A protein and the small-molecule ligand that binds it are described below.
Small molecule (SMILES): O=c1[nH]c2cc(C(F)(F)F)c(N3CCOCC3)cc2n(CP(=O)(O)O)c1=O

Sequence of chain 1.C:
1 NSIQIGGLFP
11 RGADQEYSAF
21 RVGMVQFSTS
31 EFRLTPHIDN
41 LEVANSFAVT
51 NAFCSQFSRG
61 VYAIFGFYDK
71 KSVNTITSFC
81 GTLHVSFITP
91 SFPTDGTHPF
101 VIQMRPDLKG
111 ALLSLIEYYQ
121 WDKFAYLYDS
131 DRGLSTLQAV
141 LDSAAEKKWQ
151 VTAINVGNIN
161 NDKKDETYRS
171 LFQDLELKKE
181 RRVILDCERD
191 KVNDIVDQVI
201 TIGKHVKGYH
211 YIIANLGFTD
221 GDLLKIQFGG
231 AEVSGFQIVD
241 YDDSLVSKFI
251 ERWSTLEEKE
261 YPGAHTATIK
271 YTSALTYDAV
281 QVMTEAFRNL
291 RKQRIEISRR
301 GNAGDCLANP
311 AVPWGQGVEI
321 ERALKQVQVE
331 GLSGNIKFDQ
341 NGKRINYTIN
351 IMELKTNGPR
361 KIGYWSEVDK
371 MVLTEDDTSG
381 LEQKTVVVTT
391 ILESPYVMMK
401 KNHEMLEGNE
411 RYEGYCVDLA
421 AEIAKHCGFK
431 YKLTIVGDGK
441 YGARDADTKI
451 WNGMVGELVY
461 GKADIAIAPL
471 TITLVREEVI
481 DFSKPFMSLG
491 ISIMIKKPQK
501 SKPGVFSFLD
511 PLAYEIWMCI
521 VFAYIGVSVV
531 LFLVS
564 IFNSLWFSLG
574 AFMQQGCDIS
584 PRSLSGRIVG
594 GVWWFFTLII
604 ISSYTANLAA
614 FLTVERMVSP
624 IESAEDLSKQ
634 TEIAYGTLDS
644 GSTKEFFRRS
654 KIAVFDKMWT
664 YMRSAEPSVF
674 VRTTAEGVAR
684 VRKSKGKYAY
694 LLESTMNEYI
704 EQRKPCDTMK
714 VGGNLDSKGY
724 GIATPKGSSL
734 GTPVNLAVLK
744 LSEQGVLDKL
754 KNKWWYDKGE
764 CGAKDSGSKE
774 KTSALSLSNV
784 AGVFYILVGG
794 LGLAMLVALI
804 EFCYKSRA

Binding-site contacts:
Ligand atom CAN contacts residue TYR441 of chain 1.C at 3.7 Å (hydrophobic).
Ligand atom OAA contacts residue THR471 of chain 1.C at 2.4 Å (h-bond).
Ligand atom OAB contacts residue TYR441 of chain 1.C at 3.7 Å.
Ligand atom OAA contacts residue ARG476 of chain 1.C at 2.6 Å (salt-bridge).
Ligand atom OAD contacts residue SER645 of chain 1.C at 2.7 Å (h-bond).
Ligand atom CAZ contacts residue TYR723 of chain 1.C at 3.5 Å (hydrophobic).
Ligand atom CAU contacts residue TYR441 of chain 1.C at 3.5 Å (hydrophobic).
Ligand atom CAT contacts residue TYR441 of chain 1.C at 3.5 Å (hydrophobic).
Ligand atom CAV contacts residue PRO469 of chain 1.C at 3.4 Å (hydrophobic).
Ligand atom NAP contacts residue TYR441 of chain 1.C at 3.4 Å.
Ligand atom OAA contacts residue LEU470 of chain 1.C at 3.2 Å.
Ligand atom OAQ contacts residue THR677 of chain 1.C at 3.4 Å (h-bond).
Ligand atom CAS contacts residue TYR441 of chain 1.C at 3.0 Å (hydrophobic).
Ligand atom CAZ contacts residue TYR441 of chain 1.C at 3.4 Å (hydrophobic).
Ligand atom CAW contacts residue TYR441 of chain 1.C at 3.3 Å (hydrophobic).
Ligand atom FAG contacts residue TYR441 of chain 1.C at 3.5 Å.
Ligand atom FAF contacts residue GLU696 of chain 1.C at 2.2 Å.
Ligand atom OAB contacts residue ARG476 of chain 1.C at 3.0 Å (salt-bridge).
Ligand atom CAT contacts residue THR471 of chain 1.C at 3.2 Å.
Ligand atom PBA contacts residue SER645 of chain 1.C at 3.5 Å.
Ligand atom CAS contacts residue GLU696 of chain 1.C at 3.3 Å.
Ligand atom OAC contacts residue GLY644 of chain 1.C at 3.5 Å.
Ligand atom NAP contacts residue THR471 of chain 1.C at 3.1 Å (h-bond).
Ligand atom CAJ contacts residue TYR723 of chain 1.C at 3.2 Å (hydrophobic).
Ligand atom CAV contacts residue TYR441 of chain 1.C at 3.2 Å (hydrophobic).
Ligand atom CAJ contacts residue TYR441 of chain 1.C at 3.3 Å (hydrophobic).
Ligand atom CAJ contacts residue PRO469 of chain 1.C at 3.1 Å (hydrophobic).
Ligand atom OAC contacts residue SER645 of chain 1.C at 3.6 Å (h-bond).
Ligand atom FAG contacts residue PRO469 of chain 1.C at 3.3 Å.
Ligand atom CAR contacts residue TYR441 of chain 1.C at 3.3 Å (hydrophobic).
Ligand atom NAP contacts residue PRO469 of chain 1.C at 2.9 Å (h-bond).
Ligand atom FAF contacts residue TYR723 of chain 1.C at 3.2 Å.
Ligand atom FAG contacts residue TYR723 of chain 1.C at 3.1 Å.
Ligand atom FAH contacts residue TYR441 of chain 1.C at 3.1 Å.
Ligand atom CAZ contacts residue GLU696 of chain 1.C at 3.2 Å.
Ligand atom CAS contacts residue TYR723 of chain 1.C at 3.6 Å (hydrophobic).
Ligand atom CAI contacts residue TYR441 of chain 1.C at 3.3 Å (hydrophobic).
Ligand atom CAT contacts residue ARG476 of chain 1.C at 3.6 Å.
Ligand atom NAY contacts residue TYR441 of chain 1.C at 3.4 Å.
Ligand atom OAE contacts residue SER645 of chain 1.C at 3.0 Å (h-bond).